This protein binds this small molecule.
Small molecule (SMILES): C[C@H](CCC(=O)O)[C@H]1CC[C@H]2[C@@H]3[C@H](O)C[C@@H]4C[C@H](O)CC[C@]4(C)[C@H]3C[C@H](O)[C@]12C

Sequence of chain 1.N:
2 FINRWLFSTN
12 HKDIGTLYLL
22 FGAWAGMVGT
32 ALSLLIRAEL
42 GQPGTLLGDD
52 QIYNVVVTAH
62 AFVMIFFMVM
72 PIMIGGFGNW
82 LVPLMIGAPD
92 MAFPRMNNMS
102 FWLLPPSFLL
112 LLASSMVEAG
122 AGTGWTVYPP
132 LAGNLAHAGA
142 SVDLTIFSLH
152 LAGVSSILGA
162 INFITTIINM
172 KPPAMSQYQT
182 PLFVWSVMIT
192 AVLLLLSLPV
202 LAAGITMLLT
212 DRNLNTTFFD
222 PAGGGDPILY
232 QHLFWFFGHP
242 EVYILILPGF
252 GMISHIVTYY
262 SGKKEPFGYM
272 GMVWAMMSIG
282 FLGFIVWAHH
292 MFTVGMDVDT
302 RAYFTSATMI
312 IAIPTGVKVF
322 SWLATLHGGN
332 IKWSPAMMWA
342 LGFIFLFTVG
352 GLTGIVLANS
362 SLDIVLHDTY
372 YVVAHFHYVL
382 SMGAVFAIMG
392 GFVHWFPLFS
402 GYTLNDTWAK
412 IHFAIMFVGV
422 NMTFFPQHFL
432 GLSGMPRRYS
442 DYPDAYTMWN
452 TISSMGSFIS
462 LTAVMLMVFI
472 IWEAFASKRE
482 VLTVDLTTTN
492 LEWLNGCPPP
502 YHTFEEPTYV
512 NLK

Binding-site contacts:
Ligand atom C2 contacts residue TYR304 of chain 1.N at 4.0 Å (hydrophobic).
Ligand atom O25 contacts residue PGV1 of chain 1.QD at 4.0 Å.
Ligand atom C11 contacts residue PHE305 of chain 1.N at 4.0 Å (hydrophobic).
Ligand atom C11 contacts residue THR301 of chain 1.N at 3.9 Å.
Ligand atom C1 contacts residue TYR304 of chain 1.N at 3.3 Å (hydrophobic).
Ligand atom C17 contacts residue PGV1 of chain 1.QD at 4.1 Å.
Ligand atom O26 contacts residue HIS233 of chain 1.N at 4.0 Å.
Ligand atom O26 contacts residue TRP99 of chain 1.P at 2.9 Å (h-bond).
Ligand atom C16 contacts residue PGV1 of chain 1.QD at 4.0 Å.
Ligand atom C24 contacts residue PGV1 of chain 1.QD at 4.0 Å.
Ligand atom C7 contacts residue PGV1 of chain 1.QD at 4.4 Å.
Ligand atom O7 contacts residue PGV1 of chain 1.QD at 3.4 Å.
Ligand atom C9 contacts residue THR301 of chain 1.N at 4.4 Å.
Ligand atom C24 contacts residue TRP99 of chain 1.P at 3.7 Å (hydrophobic).
Ligand atom C24 contacts residue HIS233 of chain 1.N at 3.6 Å.
Ligand atom O25 contacts residue HIS103 of chain 1.P at 2.9 Å (h-bond).
Ligand atom O25 contacts residue HIS233 of chain 1.N at 3.6 Å.
Ligand atom C2 contacts residue THR301 of chain 1.N at 3.9 Å.
Ligand atom C21 contacts residue HIS233 of chain 1.N at 3.6 Å.
Ligand atom C20 contacts residue TRP288 of chain 1.N at 4.2 Å (hydrophobic).
Ligand atom C23 contacts residue HIS233 of chain 1.N at 3.8 Å.
Ligand atom C12 contacts residue PHE305 of chain 1.N at 3.9 Å (hydrophobic).
Ligand atom C18 contacts residue TRP288 of chain 1.N at 4.2 Å (hydrophobic).
Ligand atom C24 contacts residue HIS103 of chain 1.P at 3.2 Å.
Ligand atom O26 contacts residue HIS103 of chain 1.P at 2.6 Å (h-bond).
Ligand atom C23 contacts residue TRP99 of chain 1.P at 3.8 Å (hydrophobic).
Ligand atom C19 contacts residue TYR304 of chain 1.N at 4.0 Å (hydrophobic).
Ligand atom C23 contacts residue PGV1 of chain 1.QD at 4.4 Å.
Ligand atom O3 contacts residue ASP300 of chain 1.N at 3.6 Å.
Ligand atom C12 contacts residue THR301 of chain 1.N at 3.7 Å.
Ligand atom C1 contacts residue ASP300 of chain 1.N at 4.5 Å.
Ligand atom C21 contacts residue TRP288 of chain 1.N at 4.0 Å (hydrophobic).
Ligand atom O26 contacts residue PGV1 of chain 1.QD at 3.4 Å (h-bond).
Ligand atom C22 contacts residue PGV1 of chain 1.QD at 4.5 Å.
Ligand atom O12 contacts residue THR301 of chain 1.N at 2.7 Å (h-bond).
Ligand atom C15 contacts residue PGV1 of chain 1.QD at 3.7 Å.
Ligand atom O12 contacts residue PGV1 of chain 1.QD at 4.2 Å.
Ligand atom C11 contacts residue TYR304 of chain 1.N at 4.2 Å (hydrophobic).
Ligand atom C2 contacts residue ASP300 of chain 1.N at 3.8 Å.
Ligand atom C14 contacts residue PGV1 of chain 1.QD at 3.9 Å.

Sequence of chain 1.P:
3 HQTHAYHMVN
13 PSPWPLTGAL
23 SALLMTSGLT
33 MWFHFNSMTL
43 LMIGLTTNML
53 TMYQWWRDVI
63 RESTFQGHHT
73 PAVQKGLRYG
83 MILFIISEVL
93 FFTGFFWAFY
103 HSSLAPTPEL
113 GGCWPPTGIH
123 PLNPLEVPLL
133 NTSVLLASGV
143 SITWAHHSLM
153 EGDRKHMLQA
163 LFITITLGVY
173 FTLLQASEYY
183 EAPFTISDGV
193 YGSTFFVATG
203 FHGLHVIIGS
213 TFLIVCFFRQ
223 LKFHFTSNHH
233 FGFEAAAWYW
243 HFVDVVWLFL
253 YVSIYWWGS